Binding-site contacts:
Ligand atom C03 contacts residue TRP109 of chain 1.B at 4.2 Å (hydrophobic).
Ligand atom C01 contacts residue ARG316 of chain 1.B at 3.7 Å.
Ligand atom C02 contacts residue LEU90 of chain 1.B at 4.2 Å (hydrophobic).
Ligand atom C01 contacts residue LEU93 of chain 1.B at 4.3 Å (hydrophobic).
Ligand atom O04 contacts residue LEU93 of chain 1.B at 4.0 Å.
Ligand atom C03 contacts residue LEU93 of chain 1.B at 4.2 Å (hydrophobic).
Ligand atom C02 contacts residue ARG316 of chain 1.B at 4.1 Å.
Ligand atom N06 contacts residue LEU93 of chain 1.B at 4.3 Å.
Ligand atom C01 contacts residue LEU90 of chain 1.B at 4.2 Å (hydrophobic).
Ligand atom C02 contacts residue LEU93 of chain 1.B at 3.6 Å (hydrophobic).
Ligand atom C05 contacts residue TRP109 of chain 1.B at 4.4 Å (hydrophobic).
Ligand atom N06 contacts residue TRP109 of chain 1.B at 3.5 Å.
Ligand atom C03 contacts residue ARG316 of chain 1.B at 3.6 Å.
Ligand atom N06 contacts residue LEU90 of chain 1.B at 3.8 Å.
Ligand atom C05 contacts residue ARG316 of chain 1.B at 4.2 Å.
Ligand atom O04 contacts residue TRP109 of chain 1.B at 3.9 Å.

A small-molecule ligand and the protein it binds are described below.
Small molecule (SMILES): COC[C@H](C)N

Sequence of chain 1.B:
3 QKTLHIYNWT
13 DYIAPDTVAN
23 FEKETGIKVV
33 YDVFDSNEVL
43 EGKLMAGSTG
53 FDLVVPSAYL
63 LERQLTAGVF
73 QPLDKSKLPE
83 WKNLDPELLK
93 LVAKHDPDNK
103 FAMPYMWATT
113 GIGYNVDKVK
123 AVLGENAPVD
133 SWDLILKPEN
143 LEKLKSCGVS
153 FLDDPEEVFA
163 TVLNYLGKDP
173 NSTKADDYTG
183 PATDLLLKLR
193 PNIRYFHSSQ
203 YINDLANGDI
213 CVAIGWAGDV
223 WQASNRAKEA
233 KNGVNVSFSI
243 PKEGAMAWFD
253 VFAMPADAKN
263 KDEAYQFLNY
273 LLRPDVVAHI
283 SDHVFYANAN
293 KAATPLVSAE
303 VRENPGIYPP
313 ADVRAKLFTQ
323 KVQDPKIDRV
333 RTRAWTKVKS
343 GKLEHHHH